Binding-site contacts:
Ligand atom O7 contacts residue LYS1073 of chain 1.D at 3.9 Å.
Ligand atom O7 contacts residue GLU1072 of chain 1.D at 4.2 Å.
Ligand atom C7 contacts residue LYS1073 of chain 1.D at 4.0 Å.
Ligand atom C4 contacts residue ASN1074 of chain 1.D at 4.4 Å.
Ligand atom O7 contacts residue ASN1074 of chain 1.D at 3.3 Å (h-bond).
Ligand atom C8 contacts residue ASN1074 of chain 1.D at 3.6 Å.
Ligand atom C1 contacts residue ASN1074 of chain 1.D at 1.5 Å.
Ligand atom C3 contacts residue ASN1074 of chain 1.D at 3.9 Å.
Ligand atom C8 contacts residue GLU1072 of chain 1.D at 3.7 Å.
Ligand atom C5 contacts residue ASN1074 of chain 1.D at 3.8 Å.
Ligand atom C8 contacts residue LYS1073 of chain 1.D at 3.4 Å.
Ligand atom C7 contacts residue ASN1074 of chain 1.D at 3.2 Å.
Ligand atom N2 contacts residue ASN1074 of chain 1.D at 3.0 Å (h-bond).
Ligand atom O5 contacts residue ASN1074 of chain 1.D at 2.5 Å (h-bond).
Ligand atom C8 contacts residue ALA713 of chain 1.D at 3.8 Å (hydrophobic).
Ligand atom C2 contacts residue ASN1074 of chain 1.D at 2.5 Å.

The protein below binds the small molecule below.
Small molecule (SMILES): CC(=O)N[C@@H]1[C@@H](O)[C@H](O)[C@@H](CO)O[C@H]1O

Sequence of chain 1.D:
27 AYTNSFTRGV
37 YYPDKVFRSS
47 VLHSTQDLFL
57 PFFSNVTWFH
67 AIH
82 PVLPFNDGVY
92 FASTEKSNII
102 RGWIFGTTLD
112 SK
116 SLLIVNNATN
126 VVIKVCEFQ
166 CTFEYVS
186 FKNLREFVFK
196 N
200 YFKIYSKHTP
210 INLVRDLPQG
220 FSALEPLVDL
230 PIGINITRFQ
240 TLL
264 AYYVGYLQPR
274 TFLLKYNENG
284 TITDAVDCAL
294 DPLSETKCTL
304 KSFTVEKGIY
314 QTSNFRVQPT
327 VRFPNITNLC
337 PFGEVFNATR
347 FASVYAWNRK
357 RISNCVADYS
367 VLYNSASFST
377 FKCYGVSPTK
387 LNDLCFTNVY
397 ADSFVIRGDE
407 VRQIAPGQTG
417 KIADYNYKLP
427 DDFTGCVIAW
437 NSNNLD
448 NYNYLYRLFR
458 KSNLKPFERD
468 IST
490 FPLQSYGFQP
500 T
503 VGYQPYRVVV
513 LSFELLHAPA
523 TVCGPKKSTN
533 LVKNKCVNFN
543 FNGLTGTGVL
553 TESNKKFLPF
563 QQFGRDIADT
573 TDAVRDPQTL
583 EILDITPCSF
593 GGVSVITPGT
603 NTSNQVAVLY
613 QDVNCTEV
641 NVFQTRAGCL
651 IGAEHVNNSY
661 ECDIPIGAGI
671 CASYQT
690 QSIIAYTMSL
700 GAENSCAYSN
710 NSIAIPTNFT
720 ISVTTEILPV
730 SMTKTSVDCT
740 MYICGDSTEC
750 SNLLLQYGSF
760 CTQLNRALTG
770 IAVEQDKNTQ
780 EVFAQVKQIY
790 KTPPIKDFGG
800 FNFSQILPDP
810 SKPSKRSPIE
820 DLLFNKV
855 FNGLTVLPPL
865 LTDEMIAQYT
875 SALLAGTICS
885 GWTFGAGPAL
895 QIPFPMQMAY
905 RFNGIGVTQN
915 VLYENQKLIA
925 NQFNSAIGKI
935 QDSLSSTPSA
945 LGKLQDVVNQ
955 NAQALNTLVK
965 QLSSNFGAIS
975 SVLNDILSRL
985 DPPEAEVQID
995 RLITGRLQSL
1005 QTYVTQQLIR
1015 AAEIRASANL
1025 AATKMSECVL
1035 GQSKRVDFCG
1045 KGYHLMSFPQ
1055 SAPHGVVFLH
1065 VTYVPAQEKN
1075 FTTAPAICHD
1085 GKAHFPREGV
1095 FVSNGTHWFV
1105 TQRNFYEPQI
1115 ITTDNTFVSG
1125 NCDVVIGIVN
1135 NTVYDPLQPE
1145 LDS